Sequence of chain 1.A:
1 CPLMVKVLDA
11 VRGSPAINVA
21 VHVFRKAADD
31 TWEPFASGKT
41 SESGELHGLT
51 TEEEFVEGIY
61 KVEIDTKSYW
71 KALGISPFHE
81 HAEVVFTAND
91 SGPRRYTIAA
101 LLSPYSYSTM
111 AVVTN

Binding-site contacts:
Ligand atom I5' contacts residue SER108 of chain 1.A at 3.9 Å.
Ligand atom I3 contacts residue LEU8 of chain 1.A at 4.0 Å.
Ligand atom I5 contacts residue THR97 of chain 1.A at 4.2 Å.
Ligand atom C1' contacts residue ALA99 of chain 1.A at 4.3 Å (hydrophobic).
Ligand atom I5' contacts residue ALA100 of chain 1.A at 3.9 Å.
Ligand atom I5' contacts residue LEU101 of chain 1.A at 3.8 Å.
Ligand atom O4' contacts residue MET110 of chain 1.A at 4.3 Å.
Ligand atom I5' contacts residue MET110 of chain 1.A at 4.1 Å.
Ligand atom O4 contacts residue ALA99 of chain 1.A at 4.4 Å.
Ligand atom C5' contacts residue ALA99 of chain 1.A at 3.8 Å (hydrophobic).
Ligand atom C4' contacts residue MET110 of chain 1.A at 4.3 Å (hydrophobic).
Ligand atom I5' contacts residue ALA99 of chain 1.A at 3.8 Å.
Ligand atom C6' contacts residue LEU8 of chain 1.A at 3.9 Å (hydrophobic).
Ligand atom C6' contacts residue ALA99 of chain 1.A at 3.4 Å (hydrophobic).
Ligand atom C5' contacts residue MET110 of chain 1.A at 4.2 Å (hydrophobic).
Ligand atom O4 contacts residue LYS6 of chain 1.A at 4.0 Å.
Ligand atom C1' contacts residue LEU8 of chain 1.A at 4.3 Å (hydrophobic).
Ligand atom C3' contacts residue MET110 of chain 1.A at 4.4 Å (hydrophobic).
Ligand atom O4 contacts residue LEU8 of chain 1.A at 3.7 Å.

The protein below binds the small molecule below.
Small molecule (SMILES): N[C@@H](Cc1cc(I)c(Oc2cc(I)c(O)c(I)c2)c(I)c1)C(=O)O